A protein and the small-molecule ligand that binds it are described below.
Small molecule (SMILES): CC(=O)N[C@@H]1[C@@H](O)[C@H](O)[C@@H](CO)O[C@H]1O

Sequence of chain 1.E:
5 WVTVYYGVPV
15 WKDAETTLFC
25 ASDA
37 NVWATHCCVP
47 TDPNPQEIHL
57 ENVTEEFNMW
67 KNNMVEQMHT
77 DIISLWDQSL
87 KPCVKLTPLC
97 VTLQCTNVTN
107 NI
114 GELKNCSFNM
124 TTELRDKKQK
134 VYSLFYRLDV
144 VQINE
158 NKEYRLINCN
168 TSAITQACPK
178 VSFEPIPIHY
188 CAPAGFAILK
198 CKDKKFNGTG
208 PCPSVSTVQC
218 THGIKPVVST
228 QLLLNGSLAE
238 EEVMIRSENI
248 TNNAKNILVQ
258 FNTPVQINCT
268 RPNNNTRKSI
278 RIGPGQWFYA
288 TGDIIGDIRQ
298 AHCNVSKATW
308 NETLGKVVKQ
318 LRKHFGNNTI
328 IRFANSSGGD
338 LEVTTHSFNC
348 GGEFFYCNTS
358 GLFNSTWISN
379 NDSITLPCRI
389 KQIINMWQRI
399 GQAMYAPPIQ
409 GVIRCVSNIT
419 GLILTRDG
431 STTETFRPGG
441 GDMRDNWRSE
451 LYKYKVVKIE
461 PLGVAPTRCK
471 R

Binding-site contacts:
Ligand atom O7 contacts residue THR206 of chain 1.E at 2.5 Å (h-bond).
Ligand atom C8 contacts residue PHE203 of chain 1.E at 3.2 Å (hydrophobic).
Ligand atom C2 contacts residue THR206 of chain 1.E at 3.8 Å.
Ligand atom C8 contacts residue ASN204 of chain 1.E at 3.6 Å.
Ligand atom C2 contacts residue ASN204 of chain 1.E at 2.4 Å.
Ligand atom N2 contacts residue ASN204 of chain 1.E at 3.0 Å (h-bond).
Ligand atom O7 contacts residue ASN204 of chain 1.E at 3.1 Å (h-bond).
Ligand atom O7 contacts residue GLY207 of chain 1.E at 3.5 Å (h-bond).
Ligand atom C1 contacts residue ASN204 of chain 1.E at 1.4 Å.
Ligand atom O7 contacts residue GLY205 of chain 1.E at 3.6 Å (h-bond).
Ligand atom C7 contacts residue GLY207 of chain 1.E at 3.6 Å.
Ligand atom C8 contacts residue THR206 of chain 1.E at 3.9 Å.
Ligand atom C8 contacts residue GLY207 of chain 1.E at 3.4 Å.
Ligand atom C5 contacts residue ASN204 of chain 1.E at 3.7 Å.
Ligand atom C7 contacts residue ASN204 of chain 1.E at 3.1 Å.
Ligand atom O5 contacts residue ASN204 of chain 1.E at 2.4 Å (h-bond).
Ligand atom C4 contacts residue ASN204 of chain 1.E at 4.1 Å.
Ligand atom C8 contacts residue PRO208 of chain 1.E at 3.8 Å (hydrophobic).
Ligand atom C7 contacts residue GLY205 of chain 1.E at 4.1 Å.
Ligand atom C8 contacts residue GLY205 of chain 1.E at 4.0 Å.
Ligand atom C3 contacts residue ASN204 of chain 1.E at 3.7 Å.
Ligand atom C7 contacts residue THR206 of chain 1.E at 3.5 Å.
Ligand atom N2 contacts residue THR206 of chain 1.E at 4.0 Å.